This small molecule binds to this protein.
Small molecule (SMILES): CC(=O)N[C@H]1[C@H]([C@H](O)[C@H](O)CO)O[C@@](O[C@H]2[C@@H](O)[C@@H](CO)O[C@@H](O[C@H]3[C@H](O)[C@@H](O)[C@@H](O)O[C@@H]3CO)[C@@H]2O)(C(=O)O)C[C@@H]1O

Binding-site contacts:
Ligand atom O1B contacts residue ASN288 of chain 1.F at 3.0 Å (h-bond).
Ligand atom C10 contacts residue GLU66 of chain 1.F at 3.4 Å.
Ligand atom C1 contacts residue VAL67 of chain 1.F at 4.1 Å (hydrophobic).
Ligand atom C3 contacts residue LYS285 of chain 1.F at 4.1 Å.
Ligand atom C6 contacts residue ASP287 of chain 1.F at 3.6 Å.
Ligand atom C4 contacts residue VAL67 of chain 1.F at 3.8 Å (hydrophobic).
Ligand atom O1B contacts residue HIS69 of chain 1.F at 4.0 Å.
Ligand atom C3 contacts residue VAL67 of chain 1.F at 4.3 Å (hydrophobic).
Ligand atom C1 contacts residue ASN288 of chain 1.F at 3.4 Å.
Ligand atom O6 contacts residue ASP287 of chain 1.F at 4.3 Å.
Ligand atom O10 contacts residue ARG58 of chain 1.F at 3.2 Å (salt-bridge).
Ligand atom C11 contacts residue ARG58 of chain 1.F at 3.3 Å.
Ligand atom O1B contacts residue LYS285 of chain 1.F at 2.8 Å (salt-bridge).
Ligand atom O4 contacts residue ASP287 of chain 1.F at 2.7 Å (salt-bridge).
Ligand atom O3 contacts residue LYS285 of chain 1.F at 3.8 Å.
Ligand atom O4 contacts residue GLU66 of chain 1.F at 2.5 Å (salt-bridge).
Ligand atom C4 contacts residue ASP287 of chain 1.F at 3.5 Å.
Ligand atom O8 contacts residue HIS69 of chain 1.F at 3.8 Å.
Ligand atom O1A contacts residue HIS69 of chain 1.F at 2.8 Å (h-bond).
Ligand atom O1B contacts residue VAL67 of chain 1.F at 3.5 Å.
Ligand atom C4 contacts residue LYS285 of chain 1.F at 3.9 Å.
Ligand atom C10 contacts residue ARG58 of chain 1.F at 3.7 Å.
Ligand atom C5 contacts residue GLU66 of chain 1.F at 3.8 Å.
Ligand atom C3 contacts residue LYS285 of chain 1.F at 4.5 Å.
Ligand atom C11 contacts residue LEU79 of chain 1.F at 3.6 Å (hydrophobic).
Ligand atom C11 contacts residue GLU66 of chain 1.F at 3.3 Å.
Ligand atom N5 contacts residue GLU66 of chain 1.F at 3.4 Å (salt-bridge).
Ligand atom O10 contacts residue GLU66 of chain 1.F at 3.6 Å (salt-bridge).
Ligand atom C2 contacts residue LYS285 of chain 1.F at 4.1 Å.
Ligand atom C5 contacts residue ASP287 of chain 1.F at 4.1 Å.
Ligand atom C4 contacts residue ASN288 of chain 1.F at 4.0 Å.
Ligand atom C1 contacts residue LYS285 of chain 1.F at 3.8 Å.
Ligand atom C5 contacts residue ASN288 of chain 1.F at 4.3 Å.
Ligand atom O1A contacts residue VAL67 of chain 1.F at 4.2 Å.
Ligand atom O1A contacts residue ASN288 of chain 1.F at 3.3 Å (h-bond).
Ligand atom C1 contacts residue HIS69 of chain 1.F at 3.7 Å.
Ligand atom O4 contacts residue ARG292 of chain 1.F at 3.8 Å.
Ligand atom C4 contacts residue GLU66 of chain 1.F at 3.2 Å.
Ligand atom O4 contacts residue VAL67 of chain 1.F at 4.0 Å.
Ligand atom O4 contacts residue LYS285 of chain 1.F at 3.7 Å.

Sequence of chain 1.F:
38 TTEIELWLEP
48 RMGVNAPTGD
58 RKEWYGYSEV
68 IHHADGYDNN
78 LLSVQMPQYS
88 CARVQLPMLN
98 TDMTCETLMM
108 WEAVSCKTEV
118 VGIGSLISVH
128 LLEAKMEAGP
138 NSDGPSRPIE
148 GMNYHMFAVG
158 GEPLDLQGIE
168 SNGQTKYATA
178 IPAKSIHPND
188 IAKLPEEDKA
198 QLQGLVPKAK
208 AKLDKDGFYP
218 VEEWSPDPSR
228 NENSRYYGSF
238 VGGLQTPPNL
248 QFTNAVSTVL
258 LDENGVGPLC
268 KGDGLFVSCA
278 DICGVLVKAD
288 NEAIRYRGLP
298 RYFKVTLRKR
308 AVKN